The protein below binds the small molecule below.
Small molecule (SMILES): CC(=O)N[C@@H]1[C@@H](O)[C@H](O)[C@@H](CO)O[C@H]1O

Binding-site contacts:
Ligand atom C1 contacts residue ASN154 of chain 1.D at 1.4 Å.
Ligand atom O5 contacts residue GLU150 of chain 1.D at 3.5 Å.
Ligand atom C5 contacts residue ASN154 of chain 1.D at 3.4 Å.
Ligand atom O6 contacts residue SER151 of chain 1.D at 4.2 Å.
Ligand atom O6 contacts residue GLU147 of chain 1.D at 2.9 Å (salt-bridge).
Ligand atom O5 contacts residue ASN154 of chain 1.D at 2.4 Å (h-bond).
Ligand atom C8 contacts residue THR156 of chain 1.D at 4.0 Å.
Ligand atom C1 contacts residue GLU150 of chain 1.D at 4.2 Å.
Ligand atom C3 contacts residue ASN154 of chain 1.D at 3.7 Å.
Ligand atom C7 contacts residue THR156 of chain 1.D at 4.4 Å.
Ligand atom C6 contacts residue GLU150 of chain 1.D at 4.3 Å.
Ligand atom C4 contacts residue ASN154 of chain 1.D at 4.1 Å.
Ligand atom O7 contacts residue ASN154 of chain 1.D at 3.2 Å (h-bond).
Ligand atom N2 contacts residue ASN154 of chain 1.D at 2.8 Å (h-bond).
Ligand atom O6 contacts residue GLU150 of chain 1.D at 3.7 Å.
Ligand atom C2 contacts residue ASN154 of chain 1.D at 2.6 Å.
Ligand atom N2 contacts residue THR156 of chain 1.D at 4.2 Å.
Ligand atom C6 contacts residue GLU147 of chain 1.D at 4.3 Å.
Ligand atom C7 contacts residue ASN154 of chain 1.D at 3.4 Å.
Ligand atom C8 contacts residue ASN154 of chain 1.D at 4.3 Å.

Sequence of chain 1.D:
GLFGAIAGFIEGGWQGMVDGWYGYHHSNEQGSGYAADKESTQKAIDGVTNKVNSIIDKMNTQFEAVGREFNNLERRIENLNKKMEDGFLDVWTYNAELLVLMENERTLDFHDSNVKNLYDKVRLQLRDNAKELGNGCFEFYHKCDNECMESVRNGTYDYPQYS